Sequence of chain 2.A:
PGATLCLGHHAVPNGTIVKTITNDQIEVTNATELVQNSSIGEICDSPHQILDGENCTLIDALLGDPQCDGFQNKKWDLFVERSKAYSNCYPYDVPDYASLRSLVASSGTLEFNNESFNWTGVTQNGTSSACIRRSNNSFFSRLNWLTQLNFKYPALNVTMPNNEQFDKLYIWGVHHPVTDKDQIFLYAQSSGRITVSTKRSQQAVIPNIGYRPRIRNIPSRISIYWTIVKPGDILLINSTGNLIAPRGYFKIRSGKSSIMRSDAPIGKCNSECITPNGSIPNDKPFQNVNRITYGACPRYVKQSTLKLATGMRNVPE

This protein binds this small molecule.
Small molecule (SMILES): CC(=O)N[C@@H]1[C@@H](O)[C@H](O)[C@@H](CO)O[C@H]1O

Binding-site contacts:
Ligand atom O7 contacts residue ASN14 of chain 2.A at 3.4 Å (h-bond).
Ligand atom N2 contacts residue ASN14 of chain 2.A at 3.3 Å (h-bond).
Ligand atom C7 contacts residue ASN14 of chain 2.A at 3.6 Å.
Ligand atom C8 contacts residue THR16 of chain 2.A at 4.2 Å.
Ligand atom C2 contacts residue ASN14 of chain 2.A at 2.6 Å.
Ligand atom C5 contacts residue ASN14 of chain 2.A at 3.6 Å.
Ligand atom C4 contacts residue ASN14 of chain 2.A at 4.2 Å.
Ligand atom O5 contacts residue ASN14 of chain 2.A at 2.3 Å (h-bond).
Ligand atom C3 contacts residue ASN14 of chain 2.A at 3.9 Å.
Ligand atom C1 contacts residue ASN14 of chain 2.A at 1.5 Å.
Ligand atom C8 contacts residue ASN30 of chain 2.A at 3.2 Å.